Binding-site contacts:
Ligand atom N3 contacts residue LEU81 of chain 1.A at 3.5 Å.
Ligand atom C64 contacts residue SER172 of chain 1.A at 3.8 Å.
Ligand atom C57 contacts residue SER177 of chain 1.A at 3.6 Å.
Ligand atom C33 contacts residue PHE24 of chain 1.A at 3.5 Å (hydrophobic).
Ligand atom C17 contacts residue SER192 of chain 1.A at 3.7 Å.
Ligand atom C49 contacts residue HIS23 of chain 1.A at 3.8 Å.
Ligand atom O58 contacts residue GLN174 of chain 1.A at 3.2 Å.
Ligand atom C69 contacts residue TRP193 of chain 1.A at 3.6 Å (hydrophobic).
Ligand atom C44 contacts residue CYS25 of chain 1.A at 3.8 Å (hydrophobic).
Ligand atom C12 contacts residue TYR76 of chain 1.A at 3.7 Å (hydrophobic).
Ligand atom C67 contacts residue VAL191 of chain 1.A at 3.6 Å (hydrophobic).
Ligand atom C69 contacts residue SER172 of chain 1.A at 3.5 Å.
Ligand atom C23 contacts residue HIS40 of chain 1.A at 3.6 Å.
Ligand atom C15 contacts residue SER192 of chain 1.A at 3.5 Å.
Ligand atom C5 contacts residue HIS40 of chain 1.A at 3.7 Å.
Ligand atom C65 contacts residue CYS173 of chain 1.A at 3.8 Å (hydrophobic).
Ligand atom N72 contacts residue ASP171 of chain 1.A at 2.8 Å (salt-bridge).
Ligand atom N72 contacts residue CYS197 of chain 1.A at 3.7 Å.
Ligand atom C65 contacts residue VAL191 of chain 1.A at 3.7 Å (hydrophobic).
Ligand atom C65 contacts residue SER172 of chain 1.A at 3.3 Å.
Ligand atom O58 contacts residue ASP176 of chain 1.A at 3.8 Å.
Ligand atom O58 contacts residue GLY175 of chain 1.A at 3.1 Å (h-bond).
Ligand atom C47 contacts residue PHE24 of chain 1.A at 3.7 Å (hydrophobic).
Ligand atom C15 contacts residue HIS40 of chain 1.A at 3.5 Å.
Ligand atom C57 contacts residue GLN174 of chain 1.A at 3.7 Å.
Ligand atom C51 contacts residue TYR22 of chain 1.A at 3.6 Å (hydrophobic).
Ligand atom C42 contacts residue HIS40 of chain 1.A at 3.5 Å.
Ligand atom N72 contacts residue SER172 of chain 1.A at 2.8 Å (h-bond).
Ligand atom O58 contacts residue SER177 of chain 1.A at 3.4 Å.
Ligand atom C21 contacts residue SER177 of chain 1.A at 3.3 Å.
Ligand atom C44 contacts residue PHE24 of chain 1.A at 3.5 Å (hydrophobic).
Ligand atom N28 contacts residue GLY175 of chain 1.A at 3.4 Å (h-bond).
Ligand atom C30 contacts residue GLY175 of chain 1.A at 3.7 Å.
Ligand atom O58 contacts residue CYS173 of chain 1.A at 3.4 Å (h-bond).
Ligand atom C40 contacts residue HIS40 of chain 1.A at 3.6 Å.
Ligand atom O27 contacts residue GLN174 of chain 1.A at 3.8 Å.
Ligand atom C62 contacts residue GLY194 of chain 1.A at 3.6 Å.
Ligand atom C67 contacts residue CYS173 of chain 1.A at 3.6 Å (hydrophobic).
Ligand atom C12 contacts residue HIS40 of chain 1.A at 3.8 Å.
Ligand atom N72 contacts residue GLY196 of chain 1.A at 3.0 Å (h-bond).

Sequence of chain 1.A:
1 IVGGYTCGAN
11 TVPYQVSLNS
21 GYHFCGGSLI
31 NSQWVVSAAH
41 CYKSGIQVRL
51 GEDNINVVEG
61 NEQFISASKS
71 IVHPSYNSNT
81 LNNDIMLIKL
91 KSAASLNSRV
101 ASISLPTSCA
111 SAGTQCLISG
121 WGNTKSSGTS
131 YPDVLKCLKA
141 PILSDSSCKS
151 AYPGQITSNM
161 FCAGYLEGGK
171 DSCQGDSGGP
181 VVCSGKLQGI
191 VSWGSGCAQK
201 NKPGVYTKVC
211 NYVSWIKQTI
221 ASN

A protein and the small-molecule ligand that binds it are described below.
Small molecule (SMILES): NCc1ccc(C(=O)N2C[C@@H](n3cc(C4CC4)nn3)C[C@H]2C(=O)NCC(c2ccccc2)c2ccccc2)cc1